This small molecule binds to this protein.
Small molecule (SMILES): NC(=O)c1[nH+]cn([C@@H]2O[C@H](COP(=O)([O-])[O-])[C@@H](O)[C@H]2O)c1[O-]

Binding-site contacts:
Ligand atom O3P contacts residue SER190 of chain 1.A at 2.8 Å (h-bond).
Ligand atom O5 contacts residue CYS192 of chain 1.A at 3.1 Å.
Ligand atom O3' contacts residue ASP231 of chain 1.A at 2.5 Å (salt-bridge).
Ligand atom C6 contacts residue TYR292 of chain 1.A at 2.9 Å (hydrophobic).
Ligand atom C6 contacts residue GLY282 of chain 1.A at 3.6 Å.
Ligand atom C3' contacts residue ASP231 of chain 1.A at 3.5 Å.
Ligand atom O2P contacts residue GLY254 of chain 1.A at 2.8 Å (h-bond).
Ligand atom C4' contacts residue ASP231 of chain 1.A at 3.5 Å.
Ligand atom O5' contacts residue GLY189 of chain 1.A at 3.5 Å.
Ligand atom O3P contacts residue TYR278 of chain 1.A at 2.7 Å (h-bond).
Ligand atom O1P contacts residue GLY189 of chain 1.A at 3.5 Å.
Ligand atom O6 contacts residue GLY282 of chain 1.A at 2.6 Å (h-bond).
Ligand atom C1' contacts residue ARG291 of chain 1.A at 3.4 Å.
Ligand atom N3 contacts residue ILE191 of chain 1.A at 3.6 Å.
Ligand atom O3' contacts residue ALA56 of chain 1.A at 3.3 Å.
Ligand atom N6 contacts residue TYR292 of chain 1.A at 3.1 Å (h-bond).
Ligand atom O6 contacts residue GLU281 of chain 1.A at 3.1 Å (salt-bridge).
Ligand atom O5' contacts residue GLY232 of chain 1.A at 3.5 Å.
Ligand atom O1P contacts residue SER190 of chain 1.A at 3.0 Å (h-bond).
Ligand atom N6 contacts residue GLU304 of chain 1.A at 2.7 Å (salt-bridge).
Ligand atom O2P contacts residue ARG255 of chain 1.A at 3.5 Å (salt-bridge).
Ligand atom C4 contacts residue ILE191 of chain 1.A at 3.5 Å (hydrophobic).
Ligand atom C5 contacts residue ARG291 of chain 1.A at 3.5 Å.
Ligand atom O2' contacts residue ARG291 of chain 1.A at 3.4 Å (salt-bridge).
Ligand atom O5 contacts residue ARG291 of chain 1.A at 3.5 Å (salt-bridge).
Ligand atom C4 contacts residue TYR292 of chain 1.A at 3.4 Å (hydrophobic).
Ligand atom O3' contacts residue MET252 of chain 1.A at 3.5 Å (h-bond).
Ligand atom C2 contacts residue MET58 of chain 1.A at 3.5 Å (hydrophobic).
Ligand atom O6 contacts residue GLY305 of chain 1.A at 3.3 Å.
Ligand atom N3 contacts residue GLU281 of chain 1.A at 2.9 Å (salt-bridge).
Ligand atom O6 contacts residue TYR292 of chain 1.A at 3.1 Å (h-bond).
Ligand atom O2P contacts residue LEU253 of chain 1.A at 3.6 Å.
Ligand atom N3 contacts residue GLY280 of chain 1.A at 3.5 Å.
Ligand atom O1P contacts residue GLY233 of chain 1.A at 3.1 Å (h-bond).
Ligand atom O6 contacts residue GLY280 of chain 1.A at 3.3 Å.
Ligand atom O3P contacts residue ARG255 of chain 1.A at 3.0 Å (salt-bridge).
Ligand atom O2' contacts residue ASP231 of chain 1.A at 2.6 Å (salt-bridge).
Ligand atom C2' contacts residue ARG291 of chain 1.A at 3.5 Å.
Ligand atom N1 contacts residue ARG291 of chain 1.A at 3.5 Å (salt-bridge).
Ligand atom N6 contacts residue CYS192 of chain 1.A at 3.4 Å.

Sequence of chain 1.A:
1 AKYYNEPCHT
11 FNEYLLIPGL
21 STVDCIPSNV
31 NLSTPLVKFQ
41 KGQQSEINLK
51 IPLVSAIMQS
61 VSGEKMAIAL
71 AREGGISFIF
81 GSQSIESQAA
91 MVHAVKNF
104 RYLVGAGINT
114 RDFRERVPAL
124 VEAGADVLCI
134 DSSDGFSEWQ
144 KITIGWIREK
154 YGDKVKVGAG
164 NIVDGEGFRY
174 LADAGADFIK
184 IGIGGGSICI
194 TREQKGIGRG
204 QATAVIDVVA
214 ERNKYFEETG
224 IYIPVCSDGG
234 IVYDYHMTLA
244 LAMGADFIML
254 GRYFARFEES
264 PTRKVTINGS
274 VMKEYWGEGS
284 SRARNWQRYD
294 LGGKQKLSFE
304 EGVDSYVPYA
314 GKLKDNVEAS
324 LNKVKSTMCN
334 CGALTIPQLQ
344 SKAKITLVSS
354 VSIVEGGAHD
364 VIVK